Binding-site contacts:
Ligand atom C4 contacts residue ASN69 of chain 1.A at 4.3 Å.
Ligand atom C7 contacts residue VAL332 of chain 1.A at 4.3 Å (hydrophobic).
Ligand atom C8 contacts residue VAL332 of chain 1.A at 3.8 Å (hydrophobic).
Ligand atom N2 contacts residue ASN69 of chain 1.A at 2.9 Å (h-bond).
Ligand atom C1 contacts residue ASN69 of chain 1.A at 1.4 Å.
Ligand atom C7 contacts residue ASN69 of chain 1.A at 3.2 Å.
Ligand atom C2 contacts residue ASN69 of chain 1.A at 2.5 Å.
Ligand atom O7 contacts residue ASN69 of chain 1.A at 3.2 Å (h-bond).
Ligand atom C5 contacts residue ASN69 of chain 1.A at 3.7 Å.
Ligand atom N2 contacts residue VAL332 of chain 1.A at 4.5 Å.
Ligand atom O5 contacts residue ASN69 of chain 1.A at 2.4 Å (h-bond).
Ligand atom C3 contacts residue ASN69 of chain 1.A at 3.8 Å.
Ligand atom C8 contacts residue ASN69 of chain 1.A at 4.3 Å.

Sequence of chain 1.A:
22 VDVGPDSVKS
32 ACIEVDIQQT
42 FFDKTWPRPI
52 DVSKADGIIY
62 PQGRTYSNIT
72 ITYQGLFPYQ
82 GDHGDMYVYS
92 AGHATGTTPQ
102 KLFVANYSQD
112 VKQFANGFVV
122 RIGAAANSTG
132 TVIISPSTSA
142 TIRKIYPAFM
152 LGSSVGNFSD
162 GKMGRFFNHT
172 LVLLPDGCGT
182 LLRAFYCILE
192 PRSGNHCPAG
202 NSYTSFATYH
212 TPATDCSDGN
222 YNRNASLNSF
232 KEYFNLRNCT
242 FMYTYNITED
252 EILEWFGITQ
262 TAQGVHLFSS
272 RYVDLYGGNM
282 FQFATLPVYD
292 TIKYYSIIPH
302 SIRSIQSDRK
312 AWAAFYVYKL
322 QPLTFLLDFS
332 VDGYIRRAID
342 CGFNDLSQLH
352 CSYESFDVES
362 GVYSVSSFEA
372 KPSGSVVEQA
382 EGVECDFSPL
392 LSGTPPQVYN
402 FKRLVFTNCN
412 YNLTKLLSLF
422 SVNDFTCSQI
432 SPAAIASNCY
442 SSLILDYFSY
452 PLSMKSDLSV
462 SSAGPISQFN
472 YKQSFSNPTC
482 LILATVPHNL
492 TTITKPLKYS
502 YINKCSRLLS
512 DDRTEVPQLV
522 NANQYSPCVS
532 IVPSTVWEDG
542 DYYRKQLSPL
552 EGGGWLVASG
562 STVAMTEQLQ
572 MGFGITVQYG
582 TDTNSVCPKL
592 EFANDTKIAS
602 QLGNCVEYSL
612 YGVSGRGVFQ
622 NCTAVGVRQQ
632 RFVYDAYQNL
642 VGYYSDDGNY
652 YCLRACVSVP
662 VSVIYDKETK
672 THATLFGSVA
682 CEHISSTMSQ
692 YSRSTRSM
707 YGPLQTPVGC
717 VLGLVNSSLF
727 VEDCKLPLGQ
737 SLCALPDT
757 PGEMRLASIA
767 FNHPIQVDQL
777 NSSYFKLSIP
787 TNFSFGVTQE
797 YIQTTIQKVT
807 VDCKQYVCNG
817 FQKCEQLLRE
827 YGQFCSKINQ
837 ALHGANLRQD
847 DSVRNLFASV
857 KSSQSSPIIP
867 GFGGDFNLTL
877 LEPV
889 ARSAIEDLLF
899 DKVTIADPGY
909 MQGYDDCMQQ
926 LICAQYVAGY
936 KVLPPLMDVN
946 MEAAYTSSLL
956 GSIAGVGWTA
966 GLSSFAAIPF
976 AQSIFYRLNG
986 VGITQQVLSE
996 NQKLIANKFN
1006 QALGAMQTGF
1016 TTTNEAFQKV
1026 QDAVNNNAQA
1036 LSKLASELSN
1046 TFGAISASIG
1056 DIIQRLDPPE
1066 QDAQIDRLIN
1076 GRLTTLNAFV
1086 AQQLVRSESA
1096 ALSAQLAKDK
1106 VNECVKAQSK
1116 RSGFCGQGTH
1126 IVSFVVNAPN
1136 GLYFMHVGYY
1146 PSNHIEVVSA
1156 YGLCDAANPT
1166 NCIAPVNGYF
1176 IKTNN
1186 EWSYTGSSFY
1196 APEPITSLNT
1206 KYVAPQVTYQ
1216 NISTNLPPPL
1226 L

This protein binds this small molecule.
Small molecule (SMILES): CC(=O)N[C@H]1[C@H](O[C@H]2[C@H](O)[C@@H](NC(C)=O)CO[C@@H]2CO)O[C@H](CO)[C@@H](O)[C@@H]1O